This small molecule binds to this protein.
Small molecule (SMILES): N[C@@H](CCC(=O)O)C(=O)O

Sequence of chain 1.B:
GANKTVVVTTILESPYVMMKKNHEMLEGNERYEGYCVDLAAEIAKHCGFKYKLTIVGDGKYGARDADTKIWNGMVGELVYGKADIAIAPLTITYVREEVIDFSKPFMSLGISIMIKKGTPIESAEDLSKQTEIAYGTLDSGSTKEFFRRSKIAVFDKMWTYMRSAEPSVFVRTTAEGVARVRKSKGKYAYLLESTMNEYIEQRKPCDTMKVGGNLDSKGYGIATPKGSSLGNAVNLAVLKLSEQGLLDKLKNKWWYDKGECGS

Binding-site contacts:
Ligand atom CA contacts residue GLU193 of chain 1.B at 3.4 Å.
Ligand atom OE2 contacts residue GLU193 of chain 1.B at 3.7 Å.
Ligand atom O contacts residue ARG96 of chain 1.B at 2.8 Å (salt-bridge).
Ligand atom N contacts residue PRO89 of chain 1.B at 2.8 Å (h-bond).
Ligand atom OXT contacts residue ARG96 of chain 1.B at 2.8 Å (salt-bridge).
Ligand atom O contacts residue SER142 of chain 1.B at 4.0 Å.
Ligand atom N contacts residue SER142 of chain 1.B at 4.2 Å.
Ligand atom CG contacts residue GLU193 of chain 1.B at 3.5 Å.
Ligand atom N contacts residue THR91 of chain 1.B at 2.9 Å (h-bond).
Ligand atom OE1 contacts residue THR143 of chain 1.B at 3.1 Å (h-bond).
Ligand atom N contacts residue GLU193 of chain 1.B at 2.7 Å (salt-bridge).
Ligand atom OXT contacts residue SER142 of chain 1.B at 2.8 Å (h-bond).
Ligand atom OE2 contacts residue THR143 of chain 1.B at 2.6 Å (h-bond).
Ligand atom N contacts residue TYR61 of chain 1.B at 4.1 Å.
Ligand atom O contacts residue THR91 of chain 1.B at 2.9 Å (h-bond).
Ligand atom O contacts residue LEU90 of chain 1.B at 3.6 Å.
Ligand atom CD contacts residue THR143 of chain 1.B at 3.2 Å.
Ligand atom OE1 contacts residue GLY141 of chain 1.B at 3.6 Å.
Ligand atom C contacts residue ARG96 of chain 1.B at 3.5 Å.
Ligand atom O contacts residue TYR61 of chain 1.B at 3.6 Å.
Ligand atom CG contacts residue TYR61 of chain 1.B at 4.2 Å (hydrophobic).
Ligand atom CA contacts residue SER142 of chain 1.B at 3.4 Å.
Ligand atom CD contacts residue LEU138 of chain 1.B at 4.0 Å (hydrophobic).
Ligand atom CD contacts residue GLU193 of chain 1.B at 3.9 Å.
Ligand atom CB contacts residue TYR61 of chain 1.B at 3.5 Å (hydrophobic).
Ligand atom CA contacts residue PRO89 of chain 1.B at 4.0 Å (hydrophobic).
Ligand atom C contacts residue SER142 of chain 1.B at 3.4 Å.
Ligand atom O contacts residue PRO89 of chain 1.B at 3.6 Å.
Ligand atom OXT contacts residue GLY141 of chain 1.B at 3.2 Å.
Ligand atom OE1 contacts residue LEU138 of chain 1.B at 4.2 Å.
Ligand atom CB contacts residue LEU138 of chain 1.B at 4.0 Å (hydrophobic).
Ligand atom C contacts residue THR91 of chain 1.B at 3.6 Å.
Ligand atom OE1 contacts residue SER142 of chain 1.B at 3.2 Å (h-bond).
Ligand atom CA contacts residue TYR61 of chain 1.B at 4.1 Å (hydrophobic).
Ligand atom OXT contacts residue TYR61 of chain 1.B at 3.3 Å.
Ligand atom C contacts residue TYR61 of chain 1.B at 3.7 Å (hydrophobic).
Ligand atom CG contacts residue LEU138 of chain 1.B at 3.7 Å (hydrophobic).
Ligand atom CA contacts residue THR91 of chain 1.B at 3.4 Å.
Ligand atom N contacts residue TYR220 of chain 1.B at 3.6 Å.
Ligand atom CB contacts residue GLU193 of chain 1.B at 4.0 Å.